Binding-site contacts:
Ligand atom C7 contacts residue TYR23 of chain 25.E at 4.0 Å (hydrophobic).
Ligand atom C5 contacts residue VAL68 of chain 25.E at 4.4 Å (hydrophobic).
Ligand atom O7 contacts residue ASN78 of chain 25.E at 4.0 Å.
Ligand atom C4 contacts residue ASN78 of chain 25.E at 4.2 Å.
Ligand atom O5 contacts residue ALA69 of chain 25.E at 3.5 Å.
Ligand atom C6 contacts residue ASN78 of chain 25.E at 4.5 Å.
Ligand atom C1 contacts residue ALA69 of chain 25.E at 4.3 Å (hydrophobic).
Ligand atom C5 contacts residue ASN78 of chain 25.E at 3.5 Å.
Ligand atom C5 contacts residue SER80 of chain 25.E at 4.0 Å.
Ligand atom C5 contacts residue ALA69 of chain 25.E at 4.4 Å (hydrophobic).
Ligand atom C1 contacts residue ASN78 of chain 25.E at 1.4 Å.
Ligand atom O6 contacts residue ALA69 of chain 25.E at 4.0 Å.
Ligand atom O6 contacts residue VAL68 of chain 25.E at 3.8 Å.
Ligand atom O5 contacts residue SER80 of chain 25.E at 4.1 Å.
Ligand atom C6 contacts residue ALA69 of chain 25.E at 4.1 Å (hydrophobic).
Ligand atom O5 contacts residue ASN78 of chain 25.E at 2.2 Å (h-bond).
Ligand atom C8 contacts residue TYR23 of chain 25.E at 3.3 Å (hydrophobic).
Ligand atom C7 contacts residue ASN78 of chain 25.E at 3.9 Å.
Ligand atom C1 contacts residue SER80 of chain 25.E at 3.8 Å.
Ligand atom C2 contacts residue ASN78 of chain 25.E at 2.7 Å.
Ligand atom C3 contacts residue ASN78 of chain 25.E at 4.0 Å.
Ligand atom O7 contacts residue TYR23 of chain 25.E at 4.2 Å.
Ligand atom N2 contacts residue ASN78 of chain 25.E at 3.2 Å (h-bond).
Ligand atom C6 contacts residue VAL68 of chain 25.E at 3.1 Å (hydrophobic).

Sequence of chain 25.E:
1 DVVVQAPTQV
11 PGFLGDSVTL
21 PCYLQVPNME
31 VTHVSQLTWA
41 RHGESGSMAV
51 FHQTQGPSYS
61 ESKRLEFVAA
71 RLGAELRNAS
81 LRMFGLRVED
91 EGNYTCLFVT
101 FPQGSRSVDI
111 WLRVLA

This protein binds this small molecule.
Small molecule (SMILES): CC(=O)N[C@H]1[C@H](O[C@H]2[C@H](O)[C@@H](NC(C)=O)CO[C@@H]2CO)O[C@H](CO)[C@@H](O[C@@H]2O[C@H](CO)[C@@H](O)[C@H](O)[C@@H]2O)[C@@H]1O